Sequence of chain 4.A:
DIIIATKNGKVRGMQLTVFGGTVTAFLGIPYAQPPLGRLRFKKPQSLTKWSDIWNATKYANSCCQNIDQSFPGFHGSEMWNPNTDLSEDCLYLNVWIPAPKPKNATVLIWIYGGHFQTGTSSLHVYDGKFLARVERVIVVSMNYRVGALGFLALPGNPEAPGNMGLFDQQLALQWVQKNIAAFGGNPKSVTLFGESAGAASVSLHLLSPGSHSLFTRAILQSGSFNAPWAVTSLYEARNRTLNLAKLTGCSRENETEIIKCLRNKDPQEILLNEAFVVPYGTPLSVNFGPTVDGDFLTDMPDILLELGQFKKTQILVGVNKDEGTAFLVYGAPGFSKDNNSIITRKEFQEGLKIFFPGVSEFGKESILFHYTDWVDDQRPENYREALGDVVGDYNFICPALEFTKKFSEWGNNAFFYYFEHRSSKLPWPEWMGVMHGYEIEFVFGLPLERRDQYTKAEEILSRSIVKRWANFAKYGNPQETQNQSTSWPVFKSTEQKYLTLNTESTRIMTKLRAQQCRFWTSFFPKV

Binding-site contacts:
Ligand atom C2 contacts residue ASN341 of chain 4.A at 2.5 Å.
Ligand atom N2 contacts residue ASN341 of chain 4.A at 2.9 Å (h-bond).
Ligand atom O7 contacts residue GLY336 of chain 4.A at 3.0 Å (h-bond).
Ligand atom O7 contacts residue ASN342 of chain 4.A at 3.8 Å.
Ligand atom O4 contacts residue GLY336 of chain 4.A at 4.4 Å.
Ligand atom C6 contacts residue PHE337 of chain 4.A at 4.0 Å (hydrophobic).
Ligand atom C6 contacts residue ASN341 of chain 4.A at 4.2 Å.
Ligand atom C5 contacts residue ASN341 of chain 4.A at 3.6 Å.
Ligand atom C5 contacts residue ASN341 of chain 4.A at 4.3 Å.
Ligand atom O7 contacts residue ASN341 of chain 4.A at 3.9 Å.
Ligand atom C8 contacts residue ASN341 of chain 4.A at 2.8 Å.
Ligand atom C6 contacts residue SER338 of chain 4.A at 3.9 Å.
Ligand atom O5 contacts residue ASN341 of chain 4.A at 2.4 Å (h-bond).
Ligand atom C4 contacts residue ASN341 of chain 4.A at 4.3 Å.
Ligand atom C6 contacts residue SER338 of chain 4.A at 3.9 Å.
Ligand atom C3 contacts residue ASN341 of chain 4.A at 3.8 Å.
Ligand atom C1 contacts residue GLY336 of chain 4.A at 4.5 Å.
Ligand atom C5 contacts residue SER338 of chain 4.A at 4.0 Å.
Ligand atom C5 contacts residue PHE337 of chain 4.A at 4.4 Å (hydrophobic).
Ligand atom C7 contacts residue GLY336 of chain 4.A at 4.1 Å.
Ligand atom O5 contacts residue SER338 of chain 4.A at 3.6 Å.
Ligand atom O7 contacts residue PRO335 of chain 4.A at 4.0 Å.
Ligand atom C1 contacts residue SER338 of chain 4.A at 4.0 Å.
Ligand atom C3 contacts residue GLY336 of chain 4.A at 4.3 Å.
Ligand atom C7 contacts residue ASN341 of chain 4.A at 3.0 Å.
Ligand atom C6 contacts residue ASP340 of chain 4.A at 4.1 Å.
Ligand atom C1 contacts residue ASN341 of chain 4.A at 1.4 Å.
Ligand atom O5 contacts residue SER338 of chain 4.A at 4.3 Å.
Ligand atom O7 contacts residue PHE337 of chain 4.A at 4.1 Å.

A small-molecule ligand and the protein it binds are described below.
Small molecule (SMILES): CC(=O)N[C@H]1[C@H](O[C@H]2[C@H](O)[C@@H](NC(C)=O)CO[C@@H]2CO[C@H]2O[C@@H](C)[C@@H](O)[C@@H](O)[C@@H]2O)O[C@H](CO)[C@@H](O)[C@@H]1O